Binding-site contacts:
Ligand atom C5 contacts residue ASP201 of chain 1.A at 4.1 Å.
Ligand atom N1 contacts residue VAL202 of chain 1.A at 3.6 Å.
Ligand atom C2' contacts residue PRO203 of chain 1.A at 3.3 Å (hydrophobic).
Ligand atom C1' contacts residue PRO203 of chain 1.A at 4.1 Å (hydrophobic).
Ligand atom C2 contacts residue PRO203 of chain 1.A at 3.9 Å (hydrophobic).
Ligand atom C5 contacts residue VAL202 of chain 1.A at 3.6 Å (hydrophobic).
Ligand atom N3 contacts residue ASP201 of chain 1.A at 4.1 Å.
Ligand atom C5 contacts residue SER415 of chain 1.A at 4.1 Å.
Ligand atom N7 contacts residue ASN392 of chain 1.A at 4.2 Å.
Ligand atom C2' contacts residue PRO414 of chain 1.A at 3.8 Å (hydrophobic).
Ligand atom N6 contacts residue SER415 of chain 1.A at 3.6 Å.
Ligand atom C4 contacts residue PRO203 of chain 1.A at 4.2 Å (hydrophobic).
Ligand atom C8 contacts residue HIS413 of chain 1.A at 3.8 Å.
Ligand atom C6 contacts residue VAL202 of chain 1.A at 4.2 Å (hydrophobic).
Ligand atom C5 contacts residue PRO203 of chain 1.A at 3.9 Å (hydrophobic).
Ligand atom N1 contacts residue GLY422 of chain 1.A at 3.0 Å (h-bond).
Ligand atom N1 contacts residue PRO203 of chain 1.A at 3.8 Å.
Ligand atom C6 contacts residue PRO203 of chain 1.A at 4.0 Å (hydrophobic).
Ligand atom N6 contacts residue PHE421 of chain 1.A at 3.9 Å.
Ligand atom N1 contacts residue PRO203 of chain 1.A at 4.1 Å.
Ligand atom C5 contacts residue PRO203 of chain 1.A at 4.0 Å (hydrophobic).
Ligand atom N6 contacts residue GLY422 of chain 1.A at 3.4 Å (h-bond).
Ligand atom N6 contacts residue GLY420 of chain 1.A at 3.7 Å.
Ligand atom C6 contacts residue SER415 of chain 1.A at 4.1 Å.
Ligand atom C6 contacts residue GLY422 of chain 1.A at 3.8 Å.
Ligand atom C2 contacts residue GLY422 of chain 1.A at 3.3 Å.
Ligand atom N4 contacts residue ASP201 of chain 1.A at 2.5 Å.
Ligand atom C6 contacts residue PRO203 of chain 1.A at 4.0 Å (hydrophobic).
Ligand atom C2' contacts residue HIS413 of chain 1.A at 3.8 Å.
Ligand atom C4 contacts residue VAL202 of chain 1.A at 3.7 Å (hydrophobic).
Ligand atom N7 contacts residue SER415 of chain 1.A at 4.0 Å.
Ligand atom C4 contacts residue PRO203 of chain 1.A at 4.1 Å (hydrophobic).
Ligand atom OP2 contacts residue ASP409 of chain 4.A at 3.2 Å (salt-bridge).
Ligand atom N7 contacts residue HIS413 of chain 1.A at 4.1 Å.
Ligand atom C5 contacts residue ARG91 of chain 1.A at 4.1 Å.
Ligand atom C2 contacts residue VAL202 of chain 1.A at 4.2 Å (hydrophobic).
Ligand atom C4 contacts residue ASP201 of chain 1.A at 3.7 Å.
Ligand atom N7 contacts residue PRO203 of chain 1.A at 4.2 Å.
Ligand atom N4 contacts residue VAL202 of chain 1.A at 2.9 Å (h-bond).
Ligand atom N3 contacts residue PRO414 of chain 1.A at 4.2 Å.

Sequence of chain 1.A:
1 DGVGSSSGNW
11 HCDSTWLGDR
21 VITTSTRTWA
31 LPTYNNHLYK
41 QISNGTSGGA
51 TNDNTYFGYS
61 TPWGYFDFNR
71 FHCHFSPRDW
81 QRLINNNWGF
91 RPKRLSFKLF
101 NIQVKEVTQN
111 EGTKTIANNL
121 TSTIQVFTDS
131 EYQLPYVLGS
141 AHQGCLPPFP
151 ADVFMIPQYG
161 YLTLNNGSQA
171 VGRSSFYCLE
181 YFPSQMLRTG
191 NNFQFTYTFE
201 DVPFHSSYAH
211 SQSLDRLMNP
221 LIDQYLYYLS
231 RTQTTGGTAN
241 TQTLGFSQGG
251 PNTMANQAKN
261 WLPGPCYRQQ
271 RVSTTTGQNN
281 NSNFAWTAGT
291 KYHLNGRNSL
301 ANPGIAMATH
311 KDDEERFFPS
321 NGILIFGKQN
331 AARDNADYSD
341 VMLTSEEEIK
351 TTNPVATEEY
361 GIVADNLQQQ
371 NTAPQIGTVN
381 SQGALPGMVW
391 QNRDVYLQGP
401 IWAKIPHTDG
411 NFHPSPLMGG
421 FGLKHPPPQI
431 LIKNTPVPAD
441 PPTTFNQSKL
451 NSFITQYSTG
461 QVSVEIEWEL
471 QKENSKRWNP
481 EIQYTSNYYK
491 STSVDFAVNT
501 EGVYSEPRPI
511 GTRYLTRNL

This protein binds this small molecule.
Small molecule (SMILES): Nc1ccn([C@H]2C[C@H](O[P](=O)(O)OC[C@H]3O[C@@H](n4cnc5c(N)ncnc54)C[C@@H]3O)[C@@H](COP(=O)(O)O)O2)c(=O)n1

Sequence of chain 4.A:
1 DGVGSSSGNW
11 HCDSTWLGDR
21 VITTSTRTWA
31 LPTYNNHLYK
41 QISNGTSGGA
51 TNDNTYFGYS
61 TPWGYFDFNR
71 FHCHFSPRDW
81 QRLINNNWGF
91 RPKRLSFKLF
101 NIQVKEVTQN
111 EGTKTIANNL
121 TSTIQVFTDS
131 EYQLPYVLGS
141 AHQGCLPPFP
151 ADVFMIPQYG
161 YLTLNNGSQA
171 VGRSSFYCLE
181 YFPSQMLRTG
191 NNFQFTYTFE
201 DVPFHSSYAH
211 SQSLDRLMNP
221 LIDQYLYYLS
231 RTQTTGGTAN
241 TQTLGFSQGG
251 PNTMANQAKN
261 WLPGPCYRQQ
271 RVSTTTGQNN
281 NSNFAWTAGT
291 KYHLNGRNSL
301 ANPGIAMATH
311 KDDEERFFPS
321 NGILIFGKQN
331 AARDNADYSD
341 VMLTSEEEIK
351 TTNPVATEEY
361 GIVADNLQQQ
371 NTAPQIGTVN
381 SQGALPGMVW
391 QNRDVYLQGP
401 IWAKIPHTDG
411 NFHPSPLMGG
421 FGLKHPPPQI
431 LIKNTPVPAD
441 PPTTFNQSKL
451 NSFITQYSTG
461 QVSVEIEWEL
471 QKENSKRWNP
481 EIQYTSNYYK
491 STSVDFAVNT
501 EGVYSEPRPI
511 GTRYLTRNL